Sequence of chain 2.B:
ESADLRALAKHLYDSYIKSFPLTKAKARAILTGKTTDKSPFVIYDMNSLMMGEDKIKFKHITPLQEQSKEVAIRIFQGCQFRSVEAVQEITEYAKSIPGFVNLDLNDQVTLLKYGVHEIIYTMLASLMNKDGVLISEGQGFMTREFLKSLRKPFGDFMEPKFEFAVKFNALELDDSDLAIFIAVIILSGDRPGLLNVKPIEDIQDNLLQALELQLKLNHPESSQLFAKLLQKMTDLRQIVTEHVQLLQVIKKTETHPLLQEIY

This protein binds this small molecule.
Small molecule (SMILES): CCCCC/C=C/C/C=C/C=CC(=O)C/C=C/CCCC(=O)O

Binding-site contacts:
Ligand atom C6 contacts residue ARG98 of chain 2.B at 4.1 Å.
Ligand atom C2 contacts residue ARG98 of chain 2.B at 3.7 Å.
Ligand atom C8 contacts residue ILE136 of chain 2.B at 3.8 Å (hydrophobic).
Ligand atom C16 contacts residue LYS177 of chain 2.B at 3.3 Å.
Ligand atom C18 contacts residue SER99 of chain 2.B at 3.8 Å.
Ligand atom C19 contacts residue HIS133 of chain 2.B at 3.5 Å.
Ligand atom O23 contacts residue GLN96 of chain 2.B at 3.0 Å (h-bond).
Ligand atom C6 contacts residue ILE136 of chain 2.B at 4.0 Å (hydrophobic).
Ligand atom C16 contacts residue HIS259 of chain 2.B at 3.5 Å.
Ligand atom C18 contacts residue HIS133 of chain 2.B at 3.8 Å.
Ligand atom C2 contacts residue LEU143 of chain 2.B at 3.8 Å (hydrophobic).
Ligand atom C14 contacts residue CYS95 of chain 2.B at 3.2 Å (hydrophobic).
Ligand atom C1 contacts residue LEU38 of chain 2.B at 3.2 Å (hydrophobic).
Ligand atom C4 contacts residue LEU140 of chain 2.B at 4.1 Å (hydrophobic).
Ligand atom C4 contacts residue MET139 of chain 2.B at 4.0 Å (hydrophobic).
Ligand atom C2 contacts residue LEU38 of chain 2.B at 4.0 Å (hydrophobic).
Ligand atom C14 contacts residue LYS177 of chain 2.B at 3.3 Å.
Ligand atom O15 contacts residue CYS95 of chain 2.B at 3.6 Å.
Ligand atom C7 contacts residue ILE136 of chain 2.B at 3.7 Å (hydrophobic).
Ligand atom C8 contacts residue LEU140 of chain 2.B at 3.9 Å (hydrophobic).
Ligand atom C11 contacts residue CYS95 of chain 2.B at 1.9 Å (hydrophobic).
Ligand atom C7 contacts residue ARG98 of chain 2.B at 4.1 Å.
Ligand atom C9 contacts residue CYS95 of chain 2.B at 3.9 Å (hydrophobic).
Ligand atom C3 contacts residue ARG98 of chain 2.B at 3.1 Å.
Ligand atom O15 contacts residue LYS177 of chain 2.B at 2.5 Å (salt-bridge).
Ligand atom C18 contacts residue HIS259 of chain 2.B at 4.1 Å.
Ligand atom C22 contacts residue GLN96 of chain 2.B at 3.8 Å.
Ligand atom C3 contacts residue LEU143 of chain 2.B at 4.1 Å (hydrophobic).
Ligand atom C6 contacts residue ALA102 of chain 2.B at 4.0 Å (hydrophobic).
Ligand atom C13 contacts residue CYS95 of chain 2.B at 2.1 Å (hydrophobic).
Ligand atom O23 contacts residue SER99 of chain 2.B at 3.9 Å.
Ligand atom C20 contacts residue HIS259 of chain 2.B at 3.5 Å.
Ligand atom C4 contacts residue ARG98 of chain 2.B at 4.1 Å.
Ligand atom C19 contacts residue HIS259 of chain 2.B at 2.9 Å.
Ligand atom C1 contacts residue ARG98 of chain 2.B at 3.3 Å.
Ligand atom C9 contacts residue ARG98 of chain 2.B at 3.8 Å.
Ligand atom C5 contacts residue LEU140 of chain 2.B at 4.0 Å (hydrophobic).
Ligand atom C10 contacts residue CYS95 of chain 2.B at 2.8 Å (hydrophobic).
Ligand atom C21 contacts residue HIS133 of chain 2.B at 3.7 Å.
Ligand atom C17 contacts residue SER99 of chain 2.B at 3.7 Å.